Sequence of chain 1.A:
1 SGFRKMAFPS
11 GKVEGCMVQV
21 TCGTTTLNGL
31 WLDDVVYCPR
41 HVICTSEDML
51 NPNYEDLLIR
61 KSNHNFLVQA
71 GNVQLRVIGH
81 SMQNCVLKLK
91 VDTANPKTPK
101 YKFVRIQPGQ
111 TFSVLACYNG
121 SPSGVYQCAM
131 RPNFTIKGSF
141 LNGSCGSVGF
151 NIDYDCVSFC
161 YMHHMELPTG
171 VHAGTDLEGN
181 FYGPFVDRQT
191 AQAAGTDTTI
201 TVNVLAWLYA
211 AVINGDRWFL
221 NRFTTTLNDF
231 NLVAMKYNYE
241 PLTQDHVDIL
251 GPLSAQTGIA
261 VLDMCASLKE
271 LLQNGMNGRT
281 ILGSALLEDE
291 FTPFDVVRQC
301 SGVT

Sequence of chain 2.A:
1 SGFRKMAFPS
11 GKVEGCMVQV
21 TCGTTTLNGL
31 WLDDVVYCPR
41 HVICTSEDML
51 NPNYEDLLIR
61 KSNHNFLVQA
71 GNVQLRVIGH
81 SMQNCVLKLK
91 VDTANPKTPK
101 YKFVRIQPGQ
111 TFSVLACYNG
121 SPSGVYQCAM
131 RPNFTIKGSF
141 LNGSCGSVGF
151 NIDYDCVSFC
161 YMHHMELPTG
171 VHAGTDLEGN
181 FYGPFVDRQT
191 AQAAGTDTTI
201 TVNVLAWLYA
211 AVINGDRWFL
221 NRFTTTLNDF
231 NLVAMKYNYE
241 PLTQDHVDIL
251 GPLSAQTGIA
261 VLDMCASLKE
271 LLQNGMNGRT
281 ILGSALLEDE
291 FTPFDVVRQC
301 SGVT

Binding-site contacts:
Ligand atom C13 contacts residue HIS163 of chain 2.A at 3.6 Å.
Ligand atom O3 contacts residue GLU166 of chain 2.A at 3.4 Å.
Ligand atom O2 contacts residue ASN142 of chain 2.A at 3.3 Å.
Ligand atom C14 contacts residue LEU141 of chain 2.A at 3.8 Å (hydrophobic).
Ligand atom O3 contacts residue HIS163 of chain 2.A at 2.7 Å (h-bond).
Ligand atom C17 contacts residue ASN142 of chain 2.A at 3.6 Å.
Ligand atom C3 contacts residue MET49 of chain 2.A at 3.5 Å (hydrophobic).
Ligand atom C7 contacts residue HIS164 of chain 2.A at 3.6 Å.
Ligand atom C2 contacts residue GLN189 of chain 2.A at 3.8 Å.
Ligand atom N1 contacts residue PHE140 of chain 2.A at 3.3 Å (h-bond).
Ligand atom C2 contacts residue ARG188 of chain 2.A at 3.6 Å.
Ligand atom C5 contacts residue HIS164 of chain 2.A at 3.6 Å.
Ligand atom C18 contacts residue ASN142 of chain 2.A at 3.3 Å.
Ligand atom O2 contacts residue GLY143 of chain 2.A at 2.8 Å (h-bond).
Ligand atom C4 contacts residue ASP187 of chain 2.A at 3.8 Å.
Ligand atom O2 contacts residue CYS145 of chain 2.A at 3.5 Å (h-bond).
Ligand atom C13 contacts residue GLU166 of chain 2.A at 3.6 Å.
Ligand atom C3 contacts residue MET165 of chain 2.A at 3.2 Å (hydrophobic).
Ligand atom C5 contacts residue MET49 of chain 2.A at 3.6 Å (hydrophobic).
Ligand atom C15 contacts residue GLU166 of chain 2.A at 3.8 Å.
Ligand atom C11 contacts residue LEU141 of chain 2.A at 3.7 Å (hydrophobic).
Ligand atom O2 contacts residue SER144 of chain 2.A at 3.8 Å.
Ligand atom C19 contacts residue ASN142 of chain 2.A at 3.6 Å.
Ligand atom C5 contacts residue MET165 of chain 2.A at 3.8 Å (hydrophobic).
Ligand atom C4 contacts residue MET49 of chain 2.A at 3.4 Å (hydrophobic).
Ligand atom C3 contacts residue ASP187 of chain 2.A at 3.6 Å.
Ligand atom C10 contacts residue CYS145 of chain 2.A at 3.5 Å (hydrophobic).
Ligand atom C12 contacts residue LEU141 of chain 2.A at 3.8 Å (hydrophobic).
Ligand atom C contacts residue GLN189 of chain 2.A at 3.5 Å.
Ligand atom C10 contacts residue ASN142 of chain 2.A at 3.8 Å.
Ligand atom O2 contacts residue LEU141 of chain 2.A at 3.6 Å (h-bond).
Ligand atom C5 contacts residue HIS41 of chain 2.A at 3.3 Å.
Ligand atom C3 contacts residue ARG188 of chain 2.A at 3.4 Å.
Ligand atom C4 contacts residue MET165 of chain 2.A at 3.6 Å (hydrophobic).
Ligand atom O3 contacts residue HIS172 of chain 2.A at 3.5 Å.
Ligand atom N contacts residue CYS145 of chain 2.A at 3.7 Å.
Ligand atom C19 contacts residue LEU141 of chain 2.A at 3.8 Å (hydrophobic).
Ligand atom C12 contacts residue SER144 of chain 2.A at 3.7 Å.
Ligand atom O3 contacts residue PHE140 of chain 2.A at 3.4 Å.
Ligand atom N1 contacts residue GLU166 of chain 2.A at 3.0 Å (salt-bridge).

A protein and the small-molecule ligand that binds it are described below.
Small molecule (SMILES): COc1ccccc1OCCN(C)C(=O)c1cc(=O)[nH]c2ccccc12